The small molecule below binds the protein below.
Small molecule (SMILES): CC(=O)N[C@H]1[C@H](O[C@H]2[C@H](O)[C@@H](NC(C)=O)CO[C@@H]2CO)O[C@H](CO)[C@@H](O)[C@@H]1O

Sequence of chain 1.A:
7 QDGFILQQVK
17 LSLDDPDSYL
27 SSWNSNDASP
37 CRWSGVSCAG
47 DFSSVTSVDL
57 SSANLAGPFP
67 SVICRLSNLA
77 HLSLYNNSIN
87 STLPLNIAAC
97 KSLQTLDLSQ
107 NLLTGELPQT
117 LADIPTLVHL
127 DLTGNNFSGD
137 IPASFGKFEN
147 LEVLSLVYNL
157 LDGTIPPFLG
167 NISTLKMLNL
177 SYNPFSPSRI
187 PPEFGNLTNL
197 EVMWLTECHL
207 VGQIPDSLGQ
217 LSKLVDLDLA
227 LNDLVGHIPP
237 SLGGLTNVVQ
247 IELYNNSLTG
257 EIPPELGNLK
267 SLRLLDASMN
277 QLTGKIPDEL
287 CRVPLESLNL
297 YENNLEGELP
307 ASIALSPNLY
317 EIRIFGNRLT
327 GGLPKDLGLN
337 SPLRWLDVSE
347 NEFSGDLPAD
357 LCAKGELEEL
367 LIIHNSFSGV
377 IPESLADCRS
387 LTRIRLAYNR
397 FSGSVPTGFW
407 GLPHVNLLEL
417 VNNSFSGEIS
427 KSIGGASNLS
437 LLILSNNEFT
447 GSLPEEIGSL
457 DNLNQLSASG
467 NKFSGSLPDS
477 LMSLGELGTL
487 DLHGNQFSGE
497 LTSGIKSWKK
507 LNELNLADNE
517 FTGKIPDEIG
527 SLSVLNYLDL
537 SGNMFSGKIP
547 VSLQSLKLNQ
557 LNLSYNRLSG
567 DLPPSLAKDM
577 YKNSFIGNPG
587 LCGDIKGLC

Binding-site contacts:
Ligand atom C6 contacts residue LYS143 of chain 1.A at 4.1 Å.
Ligand atom O7 contacts residue ASN167 of chain 1.A at 3.2 Å (h-bond).
Ligand atom C5 contacts residue ASN167 of chain 1.A at 3.6 Å.
Ligand atom O7 contacts residue GLY142 of chain 1.A at 3.5 Å.
Ligand atom C7 contacts residue LYS143 of chain 1.A at 4.4 Å.
Ligand atom C8 contacts residue ASN167 of chain 1.A at 4.3 Å.
Ligand atom C2 contacts residue ASN167 of chain 1.A at 2.4 Å.
Ligand atom O5 contacts residue LYS143 of chain 1.A at 4.3 Å.
Ligand atom C1 contacts residue GLY142 of chain 1.A at 3.7 Å.
Ligand atom C1 contacts residue ASN167 of chain 1.A at 1.4 Å.
Ligand atom O6 contacts residue LYS143 of chain 1.A at 3.6 Å (salt-bridge).
Ligand atom C4 contacts residue ASN167 of chain 1.A at 4.2 Å.
Ligand atom C7 contacts residue ASN167 of chain 1.A at 3.2 Å.
Ligand atom N2 contacts residue ASN167 of chain 1.A at 2.8 Å (h-bond).
Ligand atom C4 contacts residue LYS143 of chain 1.A at 4.4 Å.
Ligand atom C3 contacts residue LYS143 of chain 1.A at 4.2 Å.
Ligand atom O5 contacts residue ASN167 of chain 1.A at 2.3 Å (h-bond).
Ligand atom O3 contacts residue LYS143 of chain 1.A at 3.7 Å.
Ligand atom O7 contacts residue ALA139 of chain 1.A at 4.5 Å.
Ligand atom C3 contacts residue ASN167 of chain 1.A at 3.7 Å.
Ligand atom C2 contacts residue GLY142 of chain 1.A at 4.0 Å.
Ligand atom O5 contacts residue GLY142 of chain 1.A at 3.6 Å.
Ligand atom O6 contacts residue PHE144 of chain 1.A at 4.0 Å.
Ligand atom O7 contacts residue PHE164 of chain 1.A at 4.2 Å.
Ligand atom O7 contacts residue LYS143 of chain 1.A at 3.8 Å.
Ligand atom C2 contacts residue LYS143 of chain 1.A at 4.0 Å.